Sequence of chain 1.C:
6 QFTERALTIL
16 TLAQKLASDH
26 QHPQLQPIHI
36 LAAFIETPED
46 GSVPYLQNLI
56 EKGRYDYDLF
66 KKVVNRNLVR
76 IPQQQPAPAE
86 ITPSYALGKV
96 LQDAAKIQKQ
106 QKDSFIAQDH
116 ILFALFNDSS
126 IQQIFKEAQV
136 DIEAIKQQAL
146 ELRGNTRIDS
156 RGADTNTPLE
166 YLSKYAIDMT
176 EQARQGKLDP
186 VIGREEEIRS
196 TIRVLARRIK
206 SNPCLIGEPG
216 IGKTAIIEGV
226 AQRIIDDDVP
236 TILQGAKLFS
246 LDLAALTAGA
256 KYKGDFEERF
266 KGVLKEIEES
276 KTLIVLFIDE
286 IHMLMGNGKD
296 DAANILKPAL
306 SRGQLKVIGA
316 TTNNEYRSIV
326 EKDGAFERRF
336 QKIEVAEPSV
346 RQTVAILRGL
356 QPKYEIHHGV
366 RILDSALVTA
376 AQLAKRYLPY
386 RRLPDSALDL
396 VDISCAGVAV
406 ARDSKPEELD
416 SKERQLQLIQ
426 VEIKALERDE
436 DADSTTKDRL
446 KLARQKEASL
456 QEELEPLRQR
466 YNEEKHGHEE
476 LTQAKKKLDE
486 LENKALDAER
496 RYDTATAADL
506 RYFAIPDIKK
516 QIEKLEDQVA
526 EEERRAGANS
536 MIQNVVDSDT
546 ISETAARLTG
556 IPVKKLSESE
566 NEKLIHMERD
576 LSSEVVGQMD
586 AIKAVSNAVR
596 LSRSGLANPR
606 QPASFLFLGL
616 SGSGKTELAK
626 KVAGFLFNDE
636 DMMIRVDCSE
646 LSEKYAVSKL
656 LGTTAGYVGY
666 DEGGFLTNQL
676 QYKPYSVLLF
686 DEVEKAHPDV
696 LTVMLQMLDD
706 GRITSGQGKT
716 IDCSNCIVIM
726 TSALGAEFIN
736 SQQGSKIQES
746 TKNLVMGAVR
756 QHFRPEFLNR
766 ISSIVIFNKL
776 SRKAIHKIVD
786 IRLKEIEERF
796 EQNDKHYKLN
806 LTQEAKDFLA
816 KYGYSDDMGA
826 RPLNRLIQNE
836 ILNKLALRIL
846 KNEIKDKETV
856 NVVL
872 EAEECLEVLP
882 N

The small molecule below binds the protein below.
Small molecule (SMILES): Nc1ncnc2c1ncn2[C@@H]1O[C@H](COP(=O)(O)OP(=O)(O)OP(O)(O)=S)[C@@H](O)[C@H]1O

Binding-site contacts:
Ligand atom O1B contacts residue LYS218 of chain 1.C at 2.5 Å (salt-bridge).
Ligand atom N6 contacts residue ILE351 of chain 1.C at 3.0 Å.
Ligand atom C5 contacts residue VAL186 of chain 1.C at 3.1 Å (hydrophobic).
Ligand atom O1B contacts residue THR219 of chain 1.C at 2.2 Å (h-bond).
Ligand atom C2 contacts residue PRO185 of chain 1.C at 3.2 Å (hydrophobic).
Ligand atom N1 contacts residue PRO185 of chain 1.C at 2.8 Å (h-bond).
Ligand atom O1B contacts residue GLY217 of chain 1.C at 2.8 Å (h-bond).
Ligand atom PA contacts residue GLY215 of chain 1.C at 3.3 Å.
Ligand atom O2B contacts residue ILE216 of chain 1.C at 2.7 Å (h-bond).
Ligand atom C2 contacts residue VAL186 of chain 1.C at 3.3 Å (hydrophobic).
Ligand atom PG contacts residue THR219 of chain 1.C at 3.3 Å.
Ligand atom O3A contacts residue GLY217 of chain 1.C at 2.9 Å.
Ligand atom C1' contacts residue ILE216 of chain 1.C at 3.0 Å (hydrophobic).
Ligand atom N7 contacts residue ILE351 of chain 1.C at 3.1 Å.
Ligand atom O1A contacts residue GLY217 of chain 1.C at 2.3 Å (h-bond).
Ligand atom O2' contacts residue ILE216 of chain 1.C at 2.2 Å (h-bond).
Ligand atom N6 contacts residue ILE187 of chain 1.C at 2.7 Å (h-bond).
Ligand atom N7 contacts residue VAL186 of chain 1.C at 3.2 Å.
Ligand atom N6 contacts residue VAL186 of chain 1.C at 3.0 Å.
Ligand atom PA contacts residue GLY217 of chain 1.C at 3.2 Å.
Ligand atom O1A contacts residue ILE216 of chain 1.C at 2.8 Å.
Ligand atom S1G contacts residue LYS218 of chain 1.C at 2.5 Å (salt-bridge).
Ligand atom C2' contacts residue ILE216 of chain 1.C at 3.1 Å (hydrophobic).
Ligand atom O2B contacts residue GLY215 of chain 1.C at 2.4 Å (h-bond).
Ligand atom O3A contacts residue THR219 of chain 1.C at 3.2 Å.
Ligand atom C6 contacts residue VAL186 of chain 1.C at 3.1 Å (hydrophobic).
Ligand atom O3B contacts residue THR219 of chain 1.C at 2.1 Å (h-bond).
Ligand atom O3' contacts residue GLY215 of chain 1.C at 3.1 Å (h-bond).
Ligand atom C6 contacts residue ILE351 of chain 1.C at 3.3 Å (hydrophobic).
Ligand atom PB contacts residue THR219 of chain 1.C at 2.9 Å.
Ligand atom O2' contacts residue PRO389 of chain 1.C at 2.9 Å.
Ligand atom PB contacts residue GLY217 of chain 1.C at 2.9 Å.
Ligand atom C4' contacts residue GLY217 of chain 1.C at 3.2 Å.
Ligand atom N1 contacts residue VAL186 of chain 1.C at 3.3 Å.
Ligand atom O1A contacts residue GLY215 of chain 1.C at 2.1 Å (h-bond).
Ligand atom O2B contacts residue GLY217 of chain 1.C at 2.6 Å (h-bond).
Ligand atom O3G contacts residue GLY215 of chain 1.C at 2.8 Å (h-bond).
Ligand atom O2A contacts residue GLY215 of chain 1.C at 3.3 Å (h-bond).
Ligand atom O4' contacts residue ALA220 of chain 1.C at 3.2 Å.
Ligand atom S1G contacts residue GLY215 of chain 1.C at 2.5 Å (h-bond).